A small-molecule ligand and the protein it binds are described below.
Small molecule (SMILES): CC(=O)N[C@@H]1[C@@H](O)[C@H](O)[C@@H](CO)O[C@H]1O

Sequence of chain 1.A:
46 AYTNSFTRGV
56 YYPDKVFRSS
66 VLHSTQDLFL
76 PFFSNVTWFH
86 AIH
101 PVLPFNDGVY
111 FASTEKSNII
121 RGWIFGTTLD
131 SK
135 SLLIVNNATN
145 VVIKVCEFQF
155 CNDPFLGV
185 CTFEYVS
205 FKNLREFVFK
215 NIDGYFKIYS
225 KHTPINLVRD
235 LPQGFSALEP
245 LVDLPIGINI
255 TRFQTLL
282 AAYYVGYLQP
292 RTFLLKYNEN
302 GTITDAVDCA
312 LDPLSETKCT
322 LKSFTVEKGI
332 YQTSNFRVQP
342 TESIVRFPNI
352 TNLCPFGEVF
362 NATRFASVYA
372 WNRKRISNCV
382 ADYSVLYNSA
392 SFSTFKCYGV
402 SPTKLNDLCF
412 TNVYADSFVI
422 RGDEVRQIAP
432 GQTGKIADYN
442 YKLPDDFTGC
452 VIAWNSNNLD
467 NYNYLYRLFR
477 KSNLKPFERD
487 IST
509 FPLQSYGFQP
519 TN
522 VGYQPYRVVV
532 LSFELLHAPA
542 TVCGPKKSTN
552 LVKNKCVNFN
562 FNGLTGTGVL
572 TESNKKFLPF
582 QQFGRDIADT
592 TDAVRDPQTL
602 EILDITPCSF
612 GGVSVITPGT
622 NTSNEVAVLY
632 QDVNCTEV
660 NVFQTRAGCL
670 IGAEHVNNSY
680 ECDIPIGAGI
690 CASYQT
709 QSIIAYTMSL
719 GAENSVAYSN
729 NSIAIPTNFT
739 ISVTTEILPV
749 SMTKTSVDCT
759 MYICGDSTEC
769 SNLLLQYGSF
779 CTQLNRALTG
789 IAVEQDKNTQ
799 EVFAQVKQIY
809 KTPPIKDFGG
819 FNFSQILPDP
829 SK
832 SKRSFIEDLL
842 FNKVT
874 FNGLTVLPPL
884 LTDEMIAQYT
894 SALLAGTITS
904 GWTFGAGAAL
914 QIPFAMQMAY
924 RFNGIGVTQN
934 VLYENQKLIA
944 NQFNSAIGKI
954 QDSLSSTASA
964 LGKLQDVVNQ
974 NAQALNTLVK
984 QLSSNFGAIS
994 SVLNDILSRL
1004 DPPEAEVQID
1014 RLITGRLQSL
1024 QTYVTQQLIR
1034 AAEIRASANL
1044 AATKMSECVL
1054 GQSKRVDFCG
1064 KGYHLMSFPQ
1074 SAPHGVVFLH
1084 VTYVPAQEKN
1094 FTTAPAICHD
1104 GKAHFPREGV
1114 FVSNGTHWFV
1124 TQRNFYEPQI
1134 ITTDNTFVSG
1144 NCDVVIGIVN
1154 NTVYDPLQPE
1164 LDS

Binding-site contacts:
Ligand atom C8 contacts residue LYS1092 of chain 1.A at 3.8 Å.
Ligand atom C4 contacts residue ASN1093 of chain 1.A at 4.3 Å.
Ligand atom C3 contacts residue ASN1093 of chain 1.A at 3.9 Å.
Ligand atom C1 contacts residue GLN914 of chain 1.B at 4.2 Å.
Ligand atom C5 contacts residue ASN1093 of chain 1.A at 3.8 Å.
Ligand atom C7 contacts residue ASN1093 of chain 1.A at 3.7 Å.
Ligand atom O7 contacts residue ASN1093 of chain 1.A at 4.0 Å.
Ligand atom C8 contacts residue GLU1091 of chain 1.A at 3.0 Å.
Ligand atom C8 contacts residue ASN1093 of chain 1.A at 4.1 Å.
Ligand atom O5 contacts residue ALA725 of chain 1.A at 4.2 Å.
Ligand atom C6 contacts residue ALA725 of chain 1.A at 4.0 Å (hydrophobic).
Ligand atom O5 contacts residue ASN1093 of chain 1.A at 2.4 Å (h-bond).
Ligand atom C1 contacts residue ASN1093 of chain 1.A at 1.5 Å.
Ligand atom C5 contacts residue ALA725 of chain 1.A at 3.8 Å (hydrophobic).
Ligand atom C2 contacts residue ASN1093 of chain 1.A at 2.5 Å.
Ligand atom C7 contacts residue GLU1091 of chain 1.A at 4.5 Å.
Ligand atom N2 contacts residue ASN1093 of chain 1.A at 3.0 Å (h-bond).
Ligand atom O6 contacts residue ALA725 of chain 1.A at 4.0 Å.

Sequence of chain 1.B:
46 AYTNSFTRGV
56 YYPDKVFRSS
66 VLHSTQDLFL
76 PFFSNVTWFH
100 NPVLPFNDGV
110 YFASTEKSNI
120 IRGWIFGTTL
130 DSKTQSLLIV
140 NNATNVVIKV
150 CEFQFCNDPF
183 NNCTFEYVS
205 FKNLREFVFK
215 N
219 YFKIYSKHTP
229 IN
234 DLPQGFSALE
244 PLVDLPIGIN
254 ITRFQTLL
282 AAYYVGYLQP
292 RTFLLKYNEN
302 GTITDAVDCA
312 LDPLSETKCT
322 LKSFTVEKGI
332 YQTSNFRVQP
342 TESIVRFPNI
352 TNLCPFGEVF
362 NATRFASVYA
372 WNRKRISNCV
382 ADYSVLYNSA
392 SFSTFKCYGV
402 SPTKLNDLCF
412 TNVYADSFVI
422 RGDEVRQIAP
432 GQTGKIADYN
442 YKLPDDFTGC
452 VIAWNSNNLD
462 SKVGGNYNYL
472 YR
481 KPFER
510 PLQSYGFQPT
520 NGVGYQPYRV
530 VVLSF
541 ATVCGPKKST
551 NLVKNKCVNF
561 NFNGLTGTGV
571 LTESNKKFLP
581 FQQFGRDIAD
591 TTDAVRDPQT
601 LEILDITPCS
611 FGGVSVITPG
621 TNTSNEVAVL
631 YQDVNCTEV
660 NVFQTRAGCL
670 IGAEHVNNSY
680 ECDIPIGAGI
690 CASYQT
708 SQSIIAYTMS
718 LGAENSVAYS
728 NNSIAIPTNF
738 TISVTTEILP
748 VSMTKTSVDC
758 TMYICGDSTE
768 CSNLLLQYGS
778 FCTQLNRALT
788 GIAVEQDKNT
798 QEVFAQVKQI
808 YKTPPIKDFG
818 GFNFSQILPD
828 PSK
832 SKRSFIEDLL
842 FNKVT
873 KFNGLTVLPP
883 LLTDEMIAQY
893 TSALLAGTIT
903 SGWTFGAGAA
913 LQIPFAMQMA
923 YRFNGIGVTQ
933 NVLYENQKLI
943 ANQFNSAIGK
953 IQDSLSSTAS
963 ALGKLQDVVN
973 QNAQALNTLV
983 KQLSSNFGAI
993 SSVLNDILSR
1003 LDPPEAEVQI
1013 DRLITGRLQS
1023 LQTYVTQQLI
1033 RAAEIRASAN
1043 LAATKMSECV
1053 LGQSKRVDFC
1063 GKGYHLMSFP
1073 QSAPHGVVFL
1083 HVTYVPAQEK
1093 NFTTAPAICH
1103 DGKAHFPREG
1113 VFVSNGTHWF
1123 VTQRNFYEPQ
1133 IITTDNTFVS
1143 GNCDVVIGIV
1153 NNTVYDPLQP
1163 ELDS